Sequence of chain 2.A:
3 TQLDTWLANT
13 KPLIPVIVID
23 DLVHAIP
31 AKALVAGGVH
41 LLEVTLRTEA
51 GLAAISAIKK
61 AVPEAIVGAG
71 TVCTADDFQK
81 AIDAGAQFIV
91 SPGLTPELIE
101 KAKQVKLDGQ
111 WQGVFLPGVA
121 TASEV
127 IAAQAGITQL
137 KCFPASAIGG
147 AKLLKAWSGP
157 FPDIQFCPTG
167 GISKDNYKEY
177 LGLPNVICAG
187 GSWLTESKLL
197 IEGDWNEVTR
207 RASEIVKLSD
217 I

Sequence of chain 1.A:
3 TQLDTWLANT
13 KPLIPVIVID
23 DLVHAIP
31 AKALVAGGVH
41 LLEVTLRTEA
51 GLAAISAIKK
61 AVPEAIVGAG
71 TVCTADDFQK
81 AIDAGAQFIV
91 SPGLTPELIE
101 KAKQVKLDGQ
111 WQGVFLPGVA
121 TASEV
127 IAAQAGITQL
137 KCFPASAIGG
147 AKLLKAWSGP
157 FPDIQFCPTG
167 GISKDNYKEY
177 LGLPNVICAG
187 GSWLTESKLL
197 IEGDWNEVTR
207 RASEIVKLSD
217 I

The protein below binds the small molecule below.
Small molecule (SMILES): CC(=O)C(=O)O

Binding-site contacts:
Ligand atom OXT contacts residue GLU43 of chain 2.A at 4.5 Å.
Ligand atom OXT contacts residue VAL18 of chain 2.A at 4.5 Å.
Ligand atom CB contacts residue GLU43 of chain 2.A at 4.0 Å.
Ligand atom C contacts residue ARG47 of chain 2.A at 4.0 Å.
Ligand atom O3 contacts residue GLU43 of chain 2.A at 4.5 Å.
Ligand atom CB contacts residue VAL90 of chain 2.A at 3.4 Å (hydrophobic).
Ligand atom O3 contacts residue GLY70 of chain 2.A at 4.5 Å.
Ligand atom CA contacts residue PRO92 of chain 2.A at 4.1 Å (hydrophobic).
Ligand atom CB contacts residue PRO92 of chain 2.A at 3.3 Å (hydrophobic).
Ligand atom O3 contacts residue PRO92 of chain 2.A at 4.3 Å.
Ligand atom C contacts residue PHE139 of chain 2.A at 4.4 Å (hydrophobic).
Ligand atom C contacts residue GLU43 of chain 2.A at 4.0 Å.
Ligand atom CB contacts residue GLY70 of chain 2.A at 3.9 Å.
Ligand atom CB contacts residue VAL72 of chain 2.A at 4.4 Å (hydrophobic).
Ligand atom O contacts residue THR165 of chain 2.A at 4.3 Å.
Ligand atom CB contacts residue THR71 of chain 2.A at 2.8 Å.
Ligand atom CA contacts residue THR71 of chain 2.A at 3.5 Å.
Ligand atom O contacts residue LYS137 of chain 2.A at 4.2 Å.
Ligand atom C contacts residue THR165 of chain 2.A at 4.4 Å.
Ligand atom O3 contacts residue THR71 of chain 2.A at 2.7 Å (h-bond).
Ligand atom O contacts residue GLU43 of chain 2.A at 4.1 Å.
Ligand atom CA contacts residue ARG47 of chain 2.A at 3.8 Å.
Ligand atom OXT contacts residue PHE139 of chain 2.A at 3.8 Å.
Ligand atom CA contacts residue SER91 of chain 2.A at 4.5 Å.
Ligand atom CA contacts residue GLU43 of chain 2.A at 3.9 Å.
Ligand atom O contacts residue PRO92 of chain 2.A at 4.3 Å.
Ligand atom C contacts residue PRO92 of chain 2.A at 4.5 Å (hydrophobic).
Ligand atom C contacts residue VAL90 of chain 2.A at 4.3 Å (hydrophobic).
Ligand atom OXT contacts residue ARG47 of chain 2.A at 3.3 Å (salt-bridge).
Ligand atom OXT contacts residue THR165 of chain 2.A at 3.8 Å.
Ligand atom O3 contacts residue PRO156 of chain 1.A at 3.8 Å.
Ligand atom O contacts residue PHE139 of chain 2.A at 4.5 Å.
Ligand atom CA contacts residue VAL90 of chain 2.A at 4.4 Å (hydrophobic).
Ligand atom O3 contacts residue ARG47 of chain 2.A at 2.8 Å (salt-bridge).
Ligand atom CB contacts residue SER91 of chain 2.A at 3.4 Å.
Ligand atom O contacts residue VAL90 of chain 2.A at 3.4 Å.
Ligand atom O contacts residue SER91 of chain 2.A at 4.3 Å.